A small-molecule ligand and the protein it binds are described below.
Small molecule (SMILES): CC(=O)N[C@@H]1[C@@H](O)[C@H](O)[C@@H](CO)O[C@H]1O

Binding-site contacts:
Ligand atom O5 contacts residue ASN133 of chain 1.A at 2.3 Å (h-bond).
Ligand atom O5 contacts residue GLY131 of chain 1.A at 4.3 Å.
Ligand atom C2 contacts residue ASN133 of chain 1.A at 2.6 Å.
Ligand atom C2 contacts residue GLN76 of chain 1.A at 4.3 Å.
Ligand atom C3 contacts residue ASN133 of chain 1.A at 3.9 Å.
Ligand atom C4 contacts residue ASN133 of chain 1.A at 4.2 Å.
Ligand atom C5 contacts residue ASN133 of chain 1.A at 3.6 Å.
Ligand atom O7 contacts residue LEU52 of chain 1.A at 3.3 Å.
Ligand atom O6 contacts residue GLY131 of chain 1.A at 3.1 Å (h-bond).
Ligand atom O6 contacts residue ASN133 of chain 1.A at 4.0 Å.
Ligand atom C6 contacts residue GLY131 of chain 1.A at 3.5 Å.
Ligand atom C6 contacts residue ASN133 of chain 1.A at 4.3 Å.
Ligand atom O6 contacts residue HIS132 of chain 1.A at 4.3 Å.
Ligand atom C7 contacts residue ASN133 of chain 1.A at 4.3 Å.
Ligand atom N2 contacts residue ASN133 of chain 1.A at 3.1 Å (h-bond).
Ligand atom C1 contacts residue ASN133 of chain 1.A at 1.4 Å.
Ligand atom C7 contacts residue LEU52 of chain 1.A at 3.9 Å (hydrophobic).
Ligand atom C8 contacts residue LEU52 of chain 1.A at 4.4 Å (hydrophobic).
Ligand atom C8 contacts residue ARG53 of chain 1.A at 3.8 Å.

Sequence of chain 1.A:
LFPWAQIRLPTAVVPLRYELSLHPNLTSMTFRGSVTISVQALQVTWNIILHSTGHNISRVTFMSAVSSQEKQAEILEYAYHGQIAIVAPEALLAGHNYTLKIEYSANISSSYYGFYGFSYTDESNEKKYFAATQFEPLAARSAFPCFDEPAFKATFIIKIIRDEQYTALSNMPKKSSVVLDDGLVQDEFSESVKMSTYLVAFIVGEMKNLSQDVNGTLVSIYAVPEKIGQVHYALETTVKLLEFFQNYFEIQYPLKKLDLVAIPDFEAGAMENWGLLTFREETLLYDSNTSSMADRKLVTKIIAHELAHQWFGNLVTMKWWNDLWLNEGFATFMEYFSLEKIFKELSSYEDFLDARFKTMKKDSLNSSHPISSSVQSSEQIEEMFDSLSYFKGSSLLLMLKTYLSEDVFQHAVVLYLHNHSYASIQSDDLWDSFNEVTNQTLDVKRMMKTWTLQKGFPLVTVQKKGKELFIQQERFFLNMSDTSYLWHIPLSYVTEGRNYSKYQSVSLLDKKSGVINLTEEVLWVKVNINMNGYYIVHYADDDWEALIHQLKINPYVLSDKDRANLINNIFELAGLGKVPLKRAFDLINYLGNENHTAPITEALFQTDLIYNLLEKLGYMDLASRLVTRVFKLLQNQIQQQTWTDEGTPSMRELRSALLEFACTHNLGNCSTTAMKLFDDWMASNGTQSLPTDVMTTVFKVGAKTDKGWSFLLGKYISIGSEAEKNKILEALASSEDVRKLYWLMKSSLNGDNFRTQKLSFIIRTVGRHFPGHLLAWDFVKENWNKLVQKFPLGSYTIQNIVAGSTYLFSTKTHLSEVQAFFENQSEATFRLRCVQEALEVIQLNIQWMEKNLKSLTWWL